Sequence of chain 2.A:
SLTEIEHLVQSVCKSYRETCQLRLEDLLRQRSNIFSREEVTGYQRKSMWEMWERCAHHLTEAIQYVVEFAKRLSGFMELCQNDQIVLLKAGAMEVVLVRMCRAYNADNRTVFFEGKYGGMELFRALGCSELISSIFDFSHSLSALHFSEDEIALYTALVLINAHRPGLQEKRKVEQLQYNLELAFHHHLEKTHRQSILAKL

A small-molecule ligand and the protein it binds are described below.
Small molecule (SMILES): O=S(=O)(Nc1ccc2c(c1)N(S(=O)(=O)Cc1ccc(C(F)(F)F)cc1)CCC2)c1ccc(F)cc1F

Binding-site contacts:
Ligand atom CAC contacts residue PHE137 of chain 2.A at 3.5 Å (hydrophobic).
Ligand atom CBE contacts residue ALA87 of chain 2.A at 3.8 Å (hydrophobic).
Ligand atom CAT contacts residue LEU84 of chain 2.A at 3.8 Å (hydrophobic).
Ligand atom CAD contacts residue VAL136 of chain 2.A at 3.9 Å (hydrophobic).
Ligand atom CAR contacts residue VAL121 of chain 2.A at 3.9 Å (hydrophobic).
Ligand atom FBJ contacts residue ARG124 of chain 2.A at 3.3 Å.
Ligand atom CAQ contacts residue VAL121 of chain 2.A at 3.6 Å (hydrophobic).
Ligand atom FAV contacts residue LEU122 of chain 2.A at 3.6 Å.
Ligand atom FBI contacts residue ALA128 of chain 2.A at 3.6 Å.
Ligand atom CAF contacts residue PHE148 of chain 2.A at 3.8 Å (hydrophobic).
Ligand atom CAE contacts residue MET125 of chain 2.A at 3.7 Å (hydrophobic).
Ligand atom OAM contacts residue CYS80 of chain 2.A at 3.2 Å.
Ligand atom CAD contacts residue PHE137 of chain 2.A at 3.4 Å (hydrophobic).
Ligand atom FBJ contacts residue MET125 of chain 2.A at 3.1 Å.
Ligand atom FBI contacts residue PHE137 of chain 2.A at 3.2 Å.
Ligand atom CAS contacts residue LEU84 of chain 2.A at 3.9 Å (hydrophobic).
Ligand atom CAE contacts residue VAL136 of chain 2.A at 3.7 Å (hydrophobic).
Ligand atom CAU contacts residue LEU122 of chain 2.A at 3.8 Å (hydrophobic).
Ligand atom FAW contacts residue LEU122 of chain 2.A at 3.1 Å.
Ligand atom OBB contacts residue HIS83 of chain 2.A at 3.0 Å.
Ligand atom CAC contacts residue PHE138 of chain 2.A at 3.8 Å (hydrophobic).
Ligand atom FAW contacts residue VAL121 of chain 2.A at 3.9 Å.
Ligand atom CAU contacts residue VAL121 of chain 2.A at 3.9 Å (hydrophobic).
Ligand atom CAG contacts residue MET125 of chain 2.A at 3.9 Å (hydrophobic).
Ligand atom NAJ contacts residue PHE148 of chain 2.A at 3.6 Å.
Ligand atom FAV contacts residue ILE160 of chain 2.A at 3.4 Å.
Ligand atom CBG contacts residue MET125 of chain 2.A at 4.0 Å (hydrophobic).
Ligand atom NAY contacts residue PHE138 of chain 2.A at 3.7 Å.
Ligand atom FAX contacts residue VAL121 of chain 2.A at 3.3 Å.
Ligand atom OAL contacts residue CYS80 of chain 2.A at 3.2 Å.
Ligand atom OAL contacts residue PHE138 of chain 2.A at 3.4 Å.
Ligand atom CBF contacts residue MET125 of chain 2.A at 3.8 Å (hydrophobic).
Ligand atom CAI contacts residue PHE148 of chain 2.A at 3.6 Å (hydrophobic).
Ligand atom SAK contacts residue CYS80 of chain 2.A at 3.8 Å.
Ligand atom FBJ contacts residue VAL121 of chain 2.A at 3.6 Å.
Ligand atom CAN contacts residue CYS80 of chain 2.A at 3.8 Å (hydrophobic).
Ligand atom CAA contacts residue PHE148 of chain 2.A at 3.6 Å (hydrophobic).
Ligand atom NAY contacts residue PHE137 of chain 2.A at 2.9 Å (h-bond).
Ligand atom CAB contacts residue PHE138 of chain 2.A at 3.5 Å (hydrophobic).
Ligand atom FAW contacts residue MET125 of chain 2.A at 3.8 Å.